The small molecule below binds the protein below.
Small molecule (SMILES): CCOc1cccc(CN2[C@@H](C)[C@@H](N)[C@H](c3cccc(Cl)c3F)[C@]23C(=O)Nc2cc(Cl)ccc23)c1

Binding-site contacts:
Ligand atom C18 contacts residue VAL77 of chain 1.B at 3.8 Å (hydrophobic).
Ligand atom C20 contacts residue GLN56 of chain 1.B at 3.6 Å.
Ligand atom C32 contacts residue GLY42 of chain 1.B at 4.0 Å.
Ligand atom C21 contacts residue MET46 of chain 1.B at 3.9 Å (hydrophobic).
Ligand atom C2 contacts residue HIS80 of chain 1.B at 3.8 Å.
Ligand atom C23 contacts residue TYR51 of chain 1.B at 3.4 Å (hydrophobic).
Ligand atom O22 contacts residue MET46 of chain 1.B at 3.5 Å.
Ligand atom C30 contacts residue ILE45 of chain 1.B at 3.6 Å (hydrophobic).
Ligand atom C24 contacts residue TYR51 of chain 1.B at 3.5 Å (hydrophobic).
Ligand atom CL2 contacts residue PHE70 of chain 1.B at 3.5 Å.
Ligand atom F38 contacts residue ILE83 of chain 1.B at 3.3 Å.
Ligand atom CL1 contacts residue TYR84 of chain 1.B at 3.9 Å.
Ligand atom C37 contacts residue HIS80 of chain 1.B at 3.9 Å.
Ligand atom F38 contacts residue HIS80 of chain 1.B at 3.6 Å.
Ligand atom F38 contacts residue VAL77 of chain 1.B at 3.7 Å.
Ligand atom C32 contacts residue ILE45 of chain 1.B at 4.0 Å (hydrophobic).
Ligand atom C29 contacts residue ILE45 of chain 1.B at 3.8 Å (hydrophobic).
Ligand atom N34 contacts residue GLY42 of chain 1.B at 3.5 Å.
Ligand atom C29 contacts residue ILE83 of chain 1.B at 3.7 Å (hydrophobic).
Ligand atom CL1 contacts residue LEU38 of chain 1.B at 3.7 Å.
Ligand atom C35 contacts residue LEU38 of chain 1.B at 3.7 Å (hydrophobic).
Ligand atom C2 contacts residue LEU38 of chain 1.B at 3.3 Å (hydrophobic).
Ligand atom C16 contacts residue GLY42 of chain 1.B at 3.9 Å.
Ligand atom C32 contacts residue LEU41 of chain 1.B at 3.8 Å (hydrophobic).
Ligand atom C19 contacts residue GLN56 of chain 1.B at 3.5 Å.
Ligand atom C25 contacts residue MET46 of chain 1.B at 3.9 Å (hydrophobic).
Ligand atom C37 contacts residue LEU38 of chain 1.B at 3.8 Å (hydrophobic).
Ligand atom O36 contacts residue LEU38 of chain 1.B at 3.9 Å.
Ligand atom CL1 contacts residue ILE83 of chain 1.B at 4.0 Å.
Ligand atom C19 contacts residue VAL77 of chain 1.B at 3.9 Å (hydrophobic).
Ligand atom CL2 contacts residue ILE83 of chain 1.B at 3.7 Å.
Ligand atom C32 contacts residue LEU38 of chain 1.B at 3.7 Å (hydrophobic).
Ligand atom C24 contacts residue MET46 of chain 1.B at 3.8 Å (hydrophobic).
Ligand atom N34 contacts residue LEU38 of chain 1.B at 2.7 Å (h-bond).
Ligand atom C3 contacts residue LEU38 of chain 1.B at 3.5 Å (hydrophobic).
Ligand atom C33 contacts residue LEU38 of chain 1.B at 3.5 Å (hydrophobic).
Ligand atom C29 contacts residue PHE75 of chain 1.B at 3.9 Å (hydrophobic).
Ligand atom CL1 contacts residue HIS80 of chain 1.B at 3.5 Å.
Ligand atom C30 contacts residue ILE83 of chain 1.B at 3.9 Å (hydrophobic).
Ligand atom C23 contacts residue MET46 of chain 1.B at 3.7 Å (hydrophobic).

Sequence of chain 1.B:
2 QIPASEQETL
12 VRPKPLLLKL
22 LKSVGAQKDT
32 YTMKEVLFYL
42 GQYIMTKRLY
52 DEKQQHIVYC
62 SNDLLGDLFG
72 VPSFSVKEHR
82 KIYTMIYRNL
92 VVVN